Sequence of chain 1.C:
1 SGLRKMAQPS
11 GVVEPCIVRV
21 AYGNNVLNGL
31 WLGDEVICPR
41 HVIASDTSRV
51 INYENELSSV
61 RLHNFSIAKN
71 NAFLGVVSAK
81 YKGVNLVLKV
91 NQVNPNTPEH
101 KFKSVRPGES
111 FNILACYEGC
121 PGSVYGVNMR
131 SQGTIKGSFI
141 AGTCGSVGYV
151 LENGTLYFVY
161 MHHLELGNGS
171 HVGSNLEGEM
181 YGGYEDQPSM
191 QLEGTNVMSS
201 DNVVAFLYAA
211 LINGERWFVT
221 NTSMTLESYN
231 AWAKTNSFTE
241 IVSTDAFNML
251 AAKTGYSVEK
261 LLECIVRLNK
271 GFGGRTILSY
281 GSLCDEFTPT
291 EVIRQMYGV

Binding-site contacts:
Ligand atom C63 contacts residue CYS144 of chain 1.C at 1.7 Å (hydrophobic).
Ligand atom N contacts residue GLU165 of chain 1.C at 2.9 Å (salt-bridge).
Ligand atom O1 contacts residue ALA141 of chain 1.C at 3.8 Å.
Ligand atom O contacts residue LEU164 of chain 1.C at 3.2 Å.
Ligand atom C2 contacts residue PRO188 of chain 1.C at 3.2 Å (hydrophobic).
Ligand atom O contacts residue PRO188 of chain 1.C at 3.3 Å.
Ligand atom C82 contacts residue CYS144 of chain 1.C at 2.5 Å (hydrophobic).
Ligand atom N contacts residue SER189 of chain 1.C at 2.7 Å (h-bond).
Ligand atom O66 contacts residue LEU164 of chain 1.C at 3.6 Å.
Ligand atom C82 contacts residue HIS41 of chain 1.C at 3.6 Å.
Ligand atom O66 contacts residue PHE139 of chain 1.C at 3.5 Å.
Ligand atom C84 contacts residue GLY142 of chain 1.C at 3.6 Å.
Ligand atom C65 contacts residue GLU165 of chain 1.C at 3.5 Å.
Ligand atom CA contacts residue GLU165 of chain 1.C at 3.5 Å.
Ligand atom CA contacts residue SER189 of chain 1.C at 3.6 Å.
Ligand atom OG contacts residue SER189 of chain 1.C at 2.9 Å (h-bond).
Ligand atom C contacts residue GLU165 of chain 1.C at 3.7 Å.
Ligand atom O88 contacts residue GLY142 of chain 1.C at 3.3 Å (h-bond).
Ligand atom C65 contacts residue HIS162 of chain 1.C at 3.8 Å.
Ligand atom N69 contacts residue PHE139 of chain 1.C at 3.1 Å (h-bond).
Ligand atom CD1 contacts residue ILE51 of chain 1.C at 3.8 Å (hydrophobic).
Ligand atom C84 contacts residue CYS144 of chain 1.C at 3.6 Å (hydrophobic).
Ligand atom CB contacts residue SER189 of chain 1.C at 3.4 Å.
Ligand atom O66 contacts residue HIS171 of chain 1.C at 3.6 Å.
Ligand atom N69 contacts residue GLU165 of chain 1.C at 3.0 Å (salt-bridge).
Ligand atom CB contacts residue GLN187 of chain 1.C at 3.7 Å.
Ligand atom C59 contacts residue CYS144 of chain 1.C at 3.3 Å (hydrophobic).
Ligand atom O66 contacts residue GLU165 of chain 1.C at 3.4 Å.
Ligand atom N49 contacts residue HIS163 of chain 1.C at 3.0 Å (h-bond).
Ligand atom O1 contacts residue GLY142 of chain 1.C at 3.3 Å (h-bond).
Ligand atom O contacts residue GLU165 of chain 1.C at 3.1 Å (salt-bridge).
Ligand atom O66 contacts residue HIS162 of chain 1.C at 2.7 Å (h-bond).
Ligand atom C73 contacts residue ALA141 of chain 1.C at 3.7 Å (hydrophobic).
Ligand atom O88 contacts residue VAL26 of chain 1.C at 3.4 Å (h-bond).
Ligand atom CB contacts residue GLU165 of chain 1.C at 3.7 Å.
Ligand atom N49 contacts residue CYS144 of chain 1.C at 3.0 Å (h-bond).
Ligand atom O88 contacts residue CYS144 of chain 1.C at 3.4 Å.
Ligand atom O88 contacts residue LEU27 of chain 1.C at 3.6 Å.
Ligand atom OG contacts residue GLN191 of chain 1.C at 3.6 Å.
Ligand atom C57 contacts residue CYS144 of chain 1.C at 2.8 Å (hydrophobic).

A small-molecule ligand and the protein it binds are described below.
Small molecule (SMILES): CCOC(=O)CC[C@H](C[C@@H]1CCNC1=O)NC(=O)[C@H](CC(C)C)NC(=O)[C@@H](NC(=O)[C@H](CO)NC(=O)OC(C)(C)C)C(C)C